Sequence of chain 1.A:
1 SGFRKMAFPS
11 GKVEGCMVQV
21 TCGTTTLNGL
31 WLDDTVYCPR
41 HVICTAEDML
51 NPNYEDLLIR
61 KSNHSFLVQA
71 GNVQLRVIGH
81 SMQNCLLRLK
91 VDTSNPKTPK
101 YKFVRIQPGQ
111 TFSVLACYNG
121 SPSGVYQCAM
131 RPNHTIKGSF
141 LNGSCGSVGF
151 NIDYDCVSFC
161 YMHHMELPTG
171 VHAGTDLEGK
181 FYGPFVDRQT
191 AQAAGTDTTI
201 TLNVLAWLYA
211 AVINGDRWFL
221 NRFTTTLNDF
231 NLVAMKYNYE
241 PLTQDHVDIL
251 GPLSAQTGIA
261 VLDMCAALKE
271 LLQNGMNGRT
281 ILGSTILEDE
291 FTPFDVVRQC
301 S

A small-molecule ligand and the protein it binds are described below.
Small molecule (SMILES): CC(C)C[C@H](NC(=O)[C@@H](NC(=O)[C@H](C)N)C(C)C)C(=O)N[C@H](C=N)CCC(N)=O

Sequence of chain 1.B:
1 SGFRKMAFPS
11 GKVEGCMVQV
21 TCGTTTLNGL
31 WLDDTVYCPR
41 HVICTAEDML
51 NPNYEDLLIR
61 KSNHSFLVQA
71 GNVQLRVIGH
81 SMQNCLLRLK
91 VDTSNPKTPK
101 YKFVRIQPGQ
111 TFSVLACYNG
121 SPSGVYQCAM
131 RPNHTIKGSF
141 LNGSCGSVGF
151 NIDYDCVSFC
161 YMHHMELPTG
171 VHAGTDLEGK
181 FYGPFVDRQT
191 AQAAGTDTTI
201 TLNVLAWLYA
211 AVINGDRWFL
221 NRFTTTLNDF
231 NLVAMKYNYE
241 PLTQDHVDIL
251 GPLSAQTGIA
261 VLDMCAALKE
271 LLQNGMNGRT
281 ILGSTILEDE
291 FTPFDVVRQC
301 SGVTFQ

Binding-site contacts:
Ligand atom C contacts residue GLU166 of chain 1.A at 3.6 Å.
Ligand atom N contacts residue GLN189 of chain 1.A at 2.9 Å (h-bond).
Ligand atom CD contacts residue LEU141 of chain 1.A at 3.5 Å (hydrophobic).
Ligand atom CA contacts residue HIS164 of chain 1.A at 3.5 Å.
Ligand atom NF contacts residue GLY143 of chain 1.A at 3.3 Å (h-bond).
Ligand atom N contacts residue GLU166 of chain 1.A at 2.9 Å (salt-bridge).
Ligand atom OE contacts residue HIS163 of chain 1.A at 3.2 Å (h-bond).
Ligand atom N contacts residue THR190 of chain 1.A at 3.3 Å (h-bond).
Ligand atom NE contacts residue ASN142 of chain 1.A at 3.0 Å (h-bond).
Ligand atom CA contacts residue GLN189 of chain 1.A at 3.5 Å.
Ligand atom CG contacts residue LEU141 of chain 1.A at 3.1 Å (hydrophobic).
Ligand atom CB contacts residue THR190 of chain 1.A at 3.4 Å.
Ligand atom C contacts residue CYS145 of chain 1.A at 1.7 Å (hydrophobic).
Ligand atom NF contacts residue SER144 of chain 1.A at 3.6 Å.
Ligand atom CD contacts residue GLU166 of chain 1.A at 3.4 Å.
Ligand atom N contacts residue MET165 of chain 1.A at 3.6 Å.
Ligand atom O contacts residue GLN189 of chain 1.A at 2.9 Å.
Ligand atom NE contacts residue PHE140 of chain 1.A at 3.3 Å (h-bond).
Ligand atom CG contacts residue MET49 of chain 1.A at 3.5 Å (hydrophobic).
Ligand atom C contacts residue HIS164 of chain 1.A at 3.5 Å.
Ligand atom CD1 contacts residue MET49 of chain 1.A at 3.0 Å (hydrophobic).
Ligand atom CD2 contacts residue MET165 of chain 1.A at 3.2 Å (hydrophobic).
Ligand atom C contacts residue GLN189 of chain 1.A at 3.6 Å.
Ligand atom CD1 contacts residue ASP187 of chain 1.A at 3.7 Å.
Ligand atom NE contacts residue LEU141 of chain 1.A at 3.5 Å (h-bond).
Ligand atom CB contacts residue HIS163 of chain 1.A at 3.6 Å.
Ligand atom N contacts residue CYS145 of chain 1.A at 3.3 Å (h-bond).
Ligand atom N contacts residue HIS164 of chain 1.A at 3.2 Å (h-bond).
Ligand atom CB contacts residue CYS145 of chain 1.A at 3.3 Å (hydrophobic).
Ligand atom O contacts residue GLU166 of chain 1.A at 3.1 Å (salt-bridge).
Ligand atom NF contacts residue CYS145 of chain 1.A at 2.5 Å (h-bond).
Ligand atom CA contacts residue MET165 of chain 1.A at 3.6 Å (hydrophobic).
Ligand atom CB contacts residue GLN189 of chain 1.A at 3.6 Å.
Ligand atom CG contacts residue SER144 of chain 1.A at 3.7 Å.
Ligand atom NE contacts residue GLU166 of chain 1.A at 2.9 Å (salt-bridge).
Ligand atom OE contacts residue HIS172 of chain 1.A at 3.7 Å.
Ligand atom CA contacts residue CYS145 of chain 1.A at 2.8 Å (hydrophobic).
Ligand atom CD1 contacts residue HIS41 of chain 1.A at 3.3 Å.
Ligand atom CA contacts residue GLU166 of chain 1.A at 3.4 Å.
Ligand atom OE contacts residue GLU166 of chain 1.A at 3.2 Å (salt-bridge).